Sequence of chain 1.A:
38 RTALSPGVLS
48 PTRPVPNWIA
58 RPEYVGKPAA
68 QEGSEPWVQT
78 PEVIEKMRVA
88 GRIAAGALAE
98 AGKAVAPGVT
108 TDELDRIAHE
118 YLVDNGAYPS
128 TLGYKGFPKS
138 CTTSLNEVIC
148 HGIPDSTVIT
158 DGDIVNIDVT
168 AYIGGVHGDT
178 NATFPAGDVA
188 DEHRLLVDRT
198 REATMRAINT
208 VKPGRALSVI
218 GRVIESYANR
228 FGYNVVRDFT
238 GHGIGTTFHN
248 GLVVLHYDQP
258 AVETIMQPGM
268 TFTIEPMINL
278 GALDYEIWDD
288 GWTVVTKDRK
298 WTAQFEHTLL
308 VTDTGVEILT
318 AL

A protein and the small-molecule ligand that binds it are described below.
Small molecule (SMILES): CSCC[C@H](N)C(=O)O

Binding-site contacts:
Ligand atom C contacts residue ASP176 of chain 1.A at 3.4 Å.
Ligand atom O contacts residue ASP176 of chain 1.A at 3.8 Å.
Ligand atom C contacts residue GLU272 of chain 1.A at 3.9 Å.
Ligand atom CA contacts residue ASP165 of chain 1.A at 3.3 Å.
Ligand atom C contacts residue ASP165 of chain 1.A at 3.8 Å.
Ligand atom C contacts residue CO1 of chain 1.C at 2.9 Å.
Ligand atom SD contacts residue TRP289 of chain 1.A at 4.1 Å.
Ligand atom C contacts residue GLU303 of chain 1.A at 4.2 Å.
Ligand atom CA contacts residue CO1 of chain 1.B at 4.2 Å.
Ligand atom CE contacts residue TRP289 of chain 1.A at 3.5 Å (hydrophobic).
Ligand atom O contacts residue GLU272 of chain 1.A at 4.0 Å.
Ligand atom OXT contacts residue ASP176 of chain 1.A at 2.9 Å (salt-bridge).
Ligand atom CB contacts residue PHE245 of chain 1.A at 3.7 Å (hydrophobic).
Ligand atom N contacts residue ASP176 of chain 1.A at 3.1 Å (salt-bridge).
Ligand atom OXT contacts residue CO1 of chain 1.C at 2.0 Å.
Ligand atom OXT contacts residue GLU303 of chain 1.A at 2.9 Å (salt-bridge).
Ligand atom O contacts residue HIS246 of chain 1.A at 2.7 Å (h-bond).
Ligand atom CB contacts residue HIS246 of chain 1.A at 4.1 Å.
Ligand atom N contacts residue THR167 of chain 1.A at 3.2 Å (h-bond).
Ligand atom N contacts residue ASP165 of chain 1.A at 3.0 Å (salt-bridge).
Ligand atom OXT contacts residue HIS239 of chain 1.A at 3.6 Å.
Ligand atom OXT contacts residue CO1 of chain 1.B at 2.0 Å.
Ligand atom SD contacts residue THR128 of chain 1.A at 3.9 Å.
Ligand atom C contacts residue HIS239 of chain 1.A at 3.8 Å.
Ligand atom CE contacts residue THR128 of chain 1.A at 4.0 Å.
Ligand atom C contacts residue HIS246 of chain 1.A at 3.8 Å.
Ligand atom CG contacts residue THR128 of chain 1.A at 3.8 Å.
Ligand atom O contacts residue HIS239 of chain 1.A at 3.3 Å (h-bond).
Ligand atom CG contacts residue HIS148 of chain 1.A at 4.2 Å.
Ligand atom CA contacts residue CO1 of chain 1.C at 3.0 Å.
Ligand atom OXT contacts residue ASP165 of chain 1.A at 3.3 Å (salt-bridge).
Ligand atom O contacts residue CO1 of chain 1.C at 4.1 Å.
Ligand atom CE contacts residue THR139 of chain 1.A at 3.9 Å.
Ligand atom O contacts residue CO1 of chain 1.B at 3.0 Å.
Ligand atom SD contacts residue TYR131 of chain 1.A at 3.8 Å.
Ligand atom C contacts residue CO1 of chain 1.B at 2.8 Å.
Ligand atom N contacts residue PHE245 of chain 1.A at 3.9 Å.
Ligand atom N contacts residue CO1 of chain 1.C at 2.2 Å.
Ligand atom CE contacts residue PHE134 of chain 1.A at 3.5 Å (hydrophobic).
Ligand atom OXT contacts residue GLU272 of chain 1.A at 3.3 Å (salt-bridge).